Binding-site contacts:
Ligand atom O3 contacts residue CA1 of chain 1.F at 2.5 Å.
Ligand atom C6 contacts residue THR45 of chain 1.A at 3.6 Å.
Ligand atom O5 contacts residue SER22 of chain 1.A at 3.0 Å.
Ligand atom O5 contacts residue SER23 of chain 1.A at 2.1 Å.
Ligand atom O4 contacts residue GLY114 of chain 1.B at 2.6 Å (h-bond).
Ligand atom C4 contacts residue SER22 of chain 1.A at 3.4 Å.
Ligand atom C5 contacts residue SER22 of chain 1.A at 3.5 Å.
Ligand atom O4 contacts residue SER22 of chain 1.A at 2.4 Å.
Ligand atom O3 contacts residue CA1 of chain 1.E at 2.5 Å.
Ligand atom O3 contacts residue ASP99 of chain 1.A at 2.5 Å (salt-bridge).
Ligand atom C4 contacts residue CA1 of chain 1.F at 3.4 Å.
Ligand atom O3 contacts residue ASP104 of chain 1.A at 3.0 Å (salt-bridge).
Ligand atom O4 contacts residue ASP104 of chain 1.A at 3.8 Å.
Ligand atom C2 contacts residue ASP96 of chain 1.A at 3.5 Å.
Ligand atom C1 contacts residue SER23 of chain 1.A at 3.2 Å.
Ligand atom C2 contacts residue CA1 of chain 1.E at 3.3 Å.
Ligand atom C4 contacts residue GLY114 of chain 1.B at 3.5 Å.
Ligand atom C3 contacts residue CA1 of chain 1.E at 3.4 Å.
Ligand atom C5 contacts residue SER23 of chain 1.A at 3.1 Å.
Ligand atom C1 contacts residue ASP96 of chain 1.A at 3.7 Å.
Ligand atom O4 contacts residue ASN21 of chain 1.A at 3.0 Å (h-bond).
Ligand atom O2 contacts residue ASP104 of chain 1.A at 3.2 Å (salt-bridge).
Ligand atom C2 contacts residue CA1 of chain 1.F at 3.8 Å.
Ligand atom C3 contacts residue ASP104 of chain 1.A at 3.7 Å.
Ligand atom C3 contacts residue ASP99 of chain 1.A at 3.1 Å.
Ligand atom C2 contacts residue ASP104 of chain 1.A at 3.3 Å.
Ligand atom C6 contacts residue SER23 of chain 1.A at 3.1 Å.
Ligand atom O2 contacts residue GLU95 of chain 1.A at 3.4 Å (salt-bridge).
Ligand atom O2 contacts residue GLY97 of chain 1.A at 3.3 Å.
Ligand atom C6 contacts residue GLY114 of chain 1.B at 3.7 Å.
Ligand atom C2 contacts residue SER22 of chain 1.A at 3.6 Å.
Ligand atom O4 contacts residue CA1 of chain 1.F at 2.5 Å.
Ligand atom O2 contacts residue ASP96 of chain 1.A at 2.7 Å (salt-bridge).
Ligand atom O4 contacts residue SER23 of chain 1.A at 3.8 Å.
Ligand atom O2 contacts residue ASP99 of chain 1.A at 3.7 Å.
Ligand atom C1 contacts residue SER22 of chain 1.A at 3.4 Å.
Ligand atom C3 contacts residue CA1 of chain 1.F at 3.4 Å.
Ligand atom O3 contacts residue ASP101 of chain 1.A at 2.9 Å (salt-bridge).
Ligand atom C6 contacts residue SER22 of chain 1.A at 3.6 Å.
Ligand atom O2 contacts residue CA1 of chain 1.E at 2.5 Å.

The protein below binds the small molecule below.
Small molecule (SMILES): C[C@@H]1O[C@@H](O)[C@@H](O)[C@H](O)[C@@H]1O

Sequence of chain 1.A:
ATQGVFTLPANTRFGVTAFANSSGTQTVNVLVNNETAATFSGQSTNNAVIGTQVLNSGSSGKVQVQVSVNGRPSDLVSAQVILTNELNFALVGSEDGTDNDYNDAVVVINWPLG

Sequence of chain 1.B:
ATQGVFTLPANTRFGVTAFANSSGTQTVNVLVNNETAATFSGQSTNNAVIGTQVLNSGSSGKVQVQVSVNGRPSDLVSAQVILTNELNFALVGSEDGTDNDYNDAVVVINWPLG